This protein binds this small molecule.
Small molecule (SMILES): O=c1ccn([C@@H]2O[C@H](CO[P](=O)(O)O[P](=O)(O)O[C@H]3O[C@H](CO)[C@@H](O)[C@H](O)[C@H]3O)[C@@H](O)[C@H]2O)c(=O)[nH]1

Sequence of chain 1.A:
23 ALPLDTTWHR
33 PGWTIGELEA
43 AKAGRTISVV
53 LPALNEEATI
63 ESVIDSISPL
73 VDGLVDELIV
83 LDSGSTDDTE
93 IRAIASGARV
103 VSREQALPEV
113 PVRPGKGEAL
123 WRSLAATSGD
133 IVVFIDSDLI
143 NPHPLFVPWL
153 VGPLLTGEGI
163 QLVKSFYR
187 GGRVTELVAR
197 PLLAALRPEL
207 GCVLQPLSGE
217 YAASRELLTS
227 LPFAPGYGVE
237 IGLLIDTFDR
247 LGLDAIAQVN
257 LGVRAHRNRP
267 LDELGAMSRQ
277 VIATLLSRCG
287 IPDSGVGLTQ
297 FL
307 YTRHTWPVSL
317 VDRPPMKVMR

Binding-site contacts:
Ligand atom O5' contacts residue LEU213 of chain 1.A at 3.5 Å (h-bond).
Ligand atom C4' contacts residue LEU213 of chain 1.A at 3.4 Å (hydrophobic).
Ligand atom O4 contacts residue GLY117 of chain 1.A at 3.4 Å.
Ligand atom C3' contacts residue LYS118 of chain 1.A at 3.5 Å.
Ligand atom C5C contacts residue ASP138 of chain 1.A at 3.2 Å.
Ligand atom O2A contacts residue TYR233 of chain 1.A at 2.9 Å (h-bond).
Ligand atom O3' contacts residue ASP138 of chain 1.A at 2.7 Å (salt-bridge).
Ligand atom O1A contacts residue ASP140 of chain 1.A at 2.9 Å (salt-bridge).
Ligand atom O2C contacts residue LEU56 of chain 1.A at 2.9 Å (h-bond).
Ligand atom C4' contacts residue GLU236 of chain 1.A at 3.2 Å.
Ligand atom O4 contacts residue LEU56 of chain 1.A at 3.4 Å.
Ligand atom O4' contacts residue GLU236 of chain 1.A at 2.5 Å (salt-bridge).
Ligand atom O2C contacts residue ALA55 of chain 1.A at 3.3 Å.
Ligand atom O2A contacts residue ARG263 of chain 1.A at 3.1 Å (salt-bridge).
Ligand atom O4' contacts residue LYS118 of chain 1.A at 3.3 Å (salt-bridge).
Ligand atom C4C contacts residue ASP138 of chain 1.A at 3.5 Å.
Ligand atom O1B contacts residue MET273 of chain 1.A at 3.1 Å.
Ligand atom O1B contacts residue 3PG1 of chain 1.D at 3.2 Å (h-bond).
Ligand atom O1A contacts residue MN1 of chain 1.B at 2.2 Å.
Ligand atom O2B contacts residue HIS262 of chain 1.A at 3.2 Å.
Ligand atom PB contacts residue MN1 of chain 1.B at 3.5 Å.
Ligand atom N3 contacts residue SER85 of chain 1.A at 3.4 Å (h-bond).
Ligand atom O3C contacts residue PRO54 of chain 1.A at 3.5 Å (h-bond).
Ligand atom O6' contacts residue LEU213 of chain 1.A at 3.4 Å (h-bond).
Ligand atom O4 contacts residue LYS118 of chain 1.A at 3.5 Å (salt-bridge).
Ligand atom O3' contacts residue LYS118 of chain 1.A at 2.4 Å (salt-bridge).
Ligand atom O2B contacts residue MN1 of chain 1.B at 2.2 Å.
Ligand atom O2 contacts residue ALA55 of chain 1.A at 3.4 Å (h-bond).
Ligand atom C4 contacts residue LEU56 of chain 1.A at 3.5 Å (hydrophobic).
Ligand atom O2C contacts residue SER139 of chain 1.A at 3.4 Å (h-bond).
Ligand atom O3C contacts residue SER139 of chain 1.A at 2.9 Å (h-bond).
Ligand atom O2C contacts residue GLU58 of chain 1.A at 3.3 Å (salt-bridge).
Ligand atom O2' contacts residue ASP138 of chain 1.A at 2.9 Å (salt-bridge).
Ligand atom O1A contacts residue ARG263 of chain 1.A at 2.9 Å (salt-bridge).
Ligand atom O6' contacts residue GLU236 of chain 1.A at 3.0 Å (salt-bridge).
Ligand atom C1' contacts residue 3PG1 of chain 1.D at 3.4 Å.
Ligand atom O1B contacts residue ARG265 of chain 1.A at 3.5 Å.
Ligand atom O3' contacts residue GLY215 of chain 1.A at 3.2 Å.
Ligand atom O3A contacts residue TYR233 of chain 1.A at 3.3 Å.
Ligand atom O4C contacts residue LYS118 of chain 1.A at 3.4 Å.